This small molecule binds to this protein.
Small molecule (SMILES): CC(=O)N[C@H]1[C@H](O[C@H]2[C@H](O)[C@@H](NC(C)=O)CO[C@@H]2CO)O[C@H](CO)[C@@H](O[C@@H]2O[C@H](CO[C@H]3O[C@H](CO)[C@@H](O)[C@H](O)[C@@H]3O)[C@@H](O)[C@H](O[C@H]3O[C@H](CO)[C@@H](O)[C@H](O)[C@@H]3O)[C@@H]2O)[C@@H]1O

Binding-site contacts:
Ligand atom O6 contacts residue THR57 of chain 1.A at 4.4 Å.
Ligand atom O7 contacts residue SER134 of chain 1.A at 2.8 Å (h-bond).
Ligand atom O7 contacts residue ILE132 of chain 1.A at 3.8 Å.
Ligand atom C6 contacts residue PRO59 of chain 1.A at 3.9 Å (hydrophobic).
Ligand atom C8 contacts residue TRP53 of chain 1.A at 4.1 Å (hydrophobic).
Ligand atom C1 contacts residue ASN55 of chain 1.A at 1.4 Å.
Ligand atom O5 contacts residue ASP58 of chain 1.A at 3.7 Å.
Ligand atom C7 contacts residue TRP53 of chain 1.A at 4.1 Å (hydrophobic).
Ligand atom O5 contacts residue ASN55 of chain 1.A at 2.3 Å (h-bond).
Ligand atom O7 contacts residue ASN55 of chain 1.A at 4.0 Å.
Ligand atom C8 contacts residue ASP103 of chain 1.A at 3.7 Å.
Ligand atom O5 contacts residue THR57 of chain 1.A at 4.0 Å.
Ligand atom O6 contacts residue SER134 of chain 1.A at 3.6 Å.
Ligand atom C5 contacts residue THR57 of chain 1.A at 3.8 Å.
Ligand atom N2 contacts residue ASN55 of chain 1.A at 2.9 Å (h-bond).
Ligand atom O6 contacts residue PRO59 of chain 1.A at 3.6 Å.
Ligand atom C7 contacts residue PRO133 of chain 1.A at 4.1 Å (hydrophobic).
Ligand atom C8 contacts residue SER134 of chain 1.A at 3.8 Å.
Ligand atom O6 contacts residue ASP58 of chain 1.A at 3.7 Å.
Ligand atom O7 contacts residue PRO133 of chain 1.A at 3.5 Å.
Ligand atom C8 contacts residue PRO59 of chain 1.A at 4.4 Å (hydrophobic).
Ligand atom C4 contacts residue ASN55 of chain 1.A at 4.2 Å.
Ligand atom C5 contacts residue ASN55 of chain 1.A at 3.6 Å.
Ligand atom C2 contacts residue ASN55 of chain 1.A at 2.4 Å.
Ligand atom C6 contacts residue THR57 of chain 1.A at 3.7 Å.
Ligand atom C7 contacts residue ASN55 of chain 1.A at 3.7 Å.
Ligand atom C3 contacts residue ASN55 of chain 1.A at 3.8 Å.
Ligand atom O7 contacts residue TRP53 of chain 1.A at 4.2 Å.
Ligand atom C8 contacts residue TRP135 of chain 1.A at 3.7 Å (hydrophobic).
Ligand atom C8 contacts residue PRO133 of chain 1.A at 4.0 Å (hydrophobic).
Ligand atom C6 contacts residue ASP58 of chain 1.A at 3.9 Å.
Ligand atom C7 contacts residue SER134 of chain 1.A at 3.6 Å.
Ligand atom C1 contacts residue THR57 of chain 1.A at 4.2 Å.
Ligand atom C5 contacts residue ASP58 of chain 1.A at 4.3 Å.
Ligand atom O3 contacts residue SER134 of chain 1.A at 4.1 Å.

Sequence of chain 1.A:
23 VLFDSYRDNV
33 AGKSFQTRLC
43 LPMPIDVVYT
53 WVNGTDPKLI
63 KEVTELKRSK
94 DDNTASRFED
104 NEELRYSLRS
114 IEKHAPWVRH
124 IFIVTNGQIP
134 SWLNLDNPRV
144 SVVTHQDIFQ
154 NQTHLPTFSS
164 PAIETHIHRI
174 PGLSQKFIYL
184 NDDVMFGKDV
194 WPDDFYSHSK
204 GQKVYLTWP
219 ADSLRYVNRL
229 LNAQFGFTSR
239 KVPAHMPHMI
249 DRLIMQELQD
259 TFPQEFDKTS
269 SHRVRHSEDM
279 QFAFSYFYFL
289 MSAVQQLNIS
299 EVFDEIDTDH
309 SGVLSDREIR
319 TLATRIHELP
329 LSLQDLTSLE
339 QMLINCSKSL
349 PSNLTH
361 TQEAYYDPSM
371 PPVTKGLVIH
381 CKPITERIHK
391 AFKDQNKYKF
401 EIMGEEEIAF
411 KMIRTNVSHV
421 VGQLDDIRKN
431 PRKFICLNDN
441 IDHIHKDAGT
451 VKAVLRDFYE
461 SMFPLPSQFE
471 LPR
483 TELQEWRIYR